Sequence of chain 11.A:
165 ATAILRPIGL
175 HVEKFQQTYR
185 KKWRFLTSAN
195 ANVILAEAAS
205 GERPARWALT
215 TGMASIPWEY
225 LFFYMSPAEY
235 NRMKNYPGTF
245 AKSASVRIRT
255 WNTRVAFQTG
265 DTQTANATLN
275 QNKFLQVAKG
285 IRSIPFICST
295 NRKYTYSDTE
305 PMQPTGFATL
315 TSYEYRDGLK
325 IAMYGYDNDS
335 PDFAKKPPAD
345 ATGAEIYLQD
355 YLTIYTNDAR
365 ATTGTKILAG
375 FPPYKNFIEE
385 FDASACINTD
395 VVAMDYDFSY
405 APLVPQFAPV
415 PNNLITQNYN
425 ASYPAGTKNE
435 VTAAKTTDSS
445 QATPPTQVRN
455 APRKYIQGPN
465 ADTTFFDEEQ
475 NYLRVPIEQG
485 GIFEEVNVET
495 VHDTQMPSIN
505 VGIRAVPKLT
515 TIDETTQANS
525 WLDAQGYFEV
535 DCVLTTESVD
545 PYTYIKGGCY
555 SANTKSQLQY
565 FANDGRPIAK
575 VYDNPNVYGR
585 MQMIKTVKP

Binding-site contacts:
Ligand atom N3 contacts residue ILE172 of chain 13.A at 3.5 Å.
Ligand atom O6 contacts residue ARG170 of chain 13.A at 0.9 Å (salt-bridge).
Ligand atom C2 contacts residue PRO171 of chain 13.A at 3.6 Å (hydrophobic).
Ligand atom O3' contacts residue ARG184 of chain 10.A at 3.1 Å (salt-bridge).
Ligand atom O6 contacts residue DC1 of chain 11.C at 2.9 Å (h-bond).
Ligand atom C2 contacts residue DC1 of chain 11.C at 3.5 Å.
Ligand atom N4 contacts residue ASN380 of chain 11.A at 3.1 Å (h-bond).
Ligand atom N1 contacts residue ARG170 of chain 13.A at 2.5 Å (salt-bridge).
Ligand atom C2 contacts residue ARG170 of chain 13.A at 3.9 Å.
Ligand atom O4' contacts residue ASP535 of chain 10.A at 3.7 Å.
Ligand atom C5 contacts residue LYS186 of chain 10.A at 3.6 Å.
Ligand atom OP1 contacts residue ARG184 of chain 10.A at 2.5 Å (salt-bridge).
Ligand atom OP1 contacts residue ARG251 of chain 10.A at 3.4 Å (salt-bridge).
Ligand atom C5 contacts residue ARG170 of chain 13.A at 3.1 Å.
Ligand atom N4 contacts residue LEU169 of chain 13.A at 3.9 Å.
Ligand atom N2 contacts residue PRO171 of chain 13.A at 2.9 Å (h-bond).
Ligand atom C5' contacts residue ARG184 of chain 10.A at 3.4 Å.
Ligand atom O2 contacts residue LYS185 of chain 10.A at 3.7 Å.
Ligand atom P contacts residue ARG184 of chain 10.A at 2.8 Å.
Ligand atom C6 contacts residue LYS186 of chain 10.A at 3.7 Å.
Ligand atom N1 contacts residue DC1 of chain 11.C at 2.9 Å (h-bond).
Ligand atom N1 contacts residue PRO171 of chain 13.A at 3.8 Å.
Ligand atom C6 contacts residue DC1 of chain 11.C at 3.5 Å.
Ligand atom N7 contacts residue ARG170 of chain 13.A at 3.8 Å.
Ligand atom N2 contacts residue ILE172 of chain 13.A at 3.6 Å.
Ligand atom O2 contacts residue ARG184 of chain 10.A at 3.7 Å.
Ligand atom N4 contacts residue LYS186 of chain 10.A at 3.9 Å.
Ligand atom N4 contacts residue ILE172 of chain 13.A at 3.7 Å.
Ligand atom C6 contacts residue ARG170 of chain 13.A at 1.9 Å.
Ligand atom C4 contacts residue LYS379 of chain 11.A at 3.9 Å.
Ligand atom C5' contacts residue ARG251 of chain 10.A at 3.8 Å.
Ligand atom O5' contacts residue ARG184 of chain 10.A at 2.3 Å (salt-bridge).
Ligand atom C4 contacts residue LYS186 of chain 10.A at 3.6 Å.
Ligand atom C4' contacts residue ARG184 of chain 10.A at 3.4 Å.
Ligand atom N4 contacts residue LYS379 of chain 11.A at 3.0 Å (salt-bridge).
Ligand atom C4 contacts residue ILE172 of chain 13.A at 3.5 Å (hydrophobic).
Ligand atom C2 contacts residue ILE172 of chain 13.A at 3.8 Å (hydrophobic).
Ligand atom C4' contacts residue ARG251 of chain 10.A at 3.8 Å.
Ligand atom N3 contacts residue LYS186 of chain 10.A at 3.5 Å.
Ligand atom N2 contacts residue DC1 of chain 11.C at 2.8 Å (h-bond).

Sequence of chain 10.A:
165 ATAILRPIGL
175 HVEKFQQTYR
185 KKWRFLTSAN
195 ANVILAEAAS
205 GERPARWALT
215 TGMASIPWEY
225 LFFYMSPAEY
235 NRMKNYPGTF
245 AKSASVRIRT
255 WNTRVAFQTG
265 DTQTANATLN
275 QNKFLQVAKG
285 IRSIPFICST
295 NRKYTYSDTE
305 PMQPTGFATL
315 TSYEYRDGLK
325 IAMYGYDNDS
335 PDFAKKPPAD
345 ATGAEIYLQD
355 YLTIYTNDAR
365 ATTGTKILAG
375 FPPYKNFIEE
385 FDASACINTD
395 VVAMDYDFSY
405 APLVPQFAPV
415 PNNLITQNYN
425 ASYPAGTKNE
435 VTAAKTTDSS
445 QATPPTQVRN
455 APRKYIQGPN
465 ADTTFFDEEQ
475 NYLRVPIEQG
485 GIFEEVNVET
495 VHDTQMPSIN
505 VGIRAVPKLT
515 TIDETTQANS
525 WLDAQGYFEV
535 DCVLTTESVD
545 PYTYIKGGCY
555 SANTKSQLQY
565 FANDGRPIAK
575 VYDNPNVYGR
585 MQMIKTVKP

Sequence of chain 13.A:
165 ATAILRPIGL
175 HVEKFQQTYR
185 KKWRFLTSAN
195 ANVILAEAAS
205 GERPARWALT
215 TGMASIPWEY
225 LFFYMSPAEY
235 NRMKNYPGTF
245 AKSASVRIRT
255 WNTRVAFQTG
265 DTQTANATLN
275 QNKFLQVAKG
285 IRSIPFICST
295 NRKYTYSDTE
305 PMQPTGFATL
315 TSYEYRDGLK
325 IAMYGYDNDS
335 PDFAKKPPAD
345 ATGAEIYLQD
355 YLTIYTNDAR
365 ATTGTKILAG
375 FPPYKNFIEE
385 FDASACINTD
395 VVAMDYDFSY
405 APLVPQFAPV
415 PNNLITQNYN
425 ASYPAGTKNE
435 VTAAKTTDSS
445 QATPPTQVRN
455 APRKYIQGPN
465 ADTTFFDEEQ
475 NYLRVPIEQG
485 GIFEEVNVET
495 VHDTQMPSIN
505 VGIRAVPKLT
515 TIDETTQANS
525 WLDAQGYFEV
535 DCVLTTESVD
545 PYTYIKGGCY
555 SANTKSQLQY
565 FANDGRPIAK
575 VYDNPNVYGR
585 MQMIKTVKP

This protein binds this small molecule.
Small molecule (SMILES): N=c1ccn([C@H]2C[C@H](O[P](=O)(O)OC[C@H]3O[C@@H](n4cnc5c(=O)nc(N)[nH]c54)C[C@@H]3O)[C@@H](COP(=O)=O)O2)c(=O)[nH]1